Binding-site contacts:
Ligand atom N7 contacts residue ILE211 of chain 1.B at 3.7 Å.
Ligand atom PB contacts residue LYS213 of chain 1.B at 3.0 Å.
Ligand atom PB contacts residue GLY212 of chain 1.B at 3.5 Å.
Ligand atom C8 contacts residue ILE211 of chain 1.B at 3.3 Å (hydrophobic).
Ligand atom N1 contacts residue VAL181 of chain 1.B at 3.3 Å.
Ligand atom O5' contacts residue GLY212 of chain 1.B at 3.3 Å.
Ligand atom PA contacts residue GLY212 of chain 1.B at 3.4 Å.
Ligand atom N6 contacts residue ILE182 of chain 1.B at 2.7 Å (h-bond).
Ligand atom C5' contacts residue GLY212 of chain 1.B at 3.4 Å.
Ligand atom N9 contacts residue GLY212 of chain 1.B at 3.9 Å.
Ligand atom N3B contacts residue GLY210 of chain 1.B at 3.1 Å (h-bond).
Ligand atom O3A contacts residue GLY212 of chain 1.B at 2.8 Å.
Ligand atom O1A contacts residue GLY212 of chain 1.B at 2.8 Å.
Ligand atom O3A contacts residue LYS213 of chain 1.B at 3.2 Å (salt-bridge).
Ligand atom O4' contacts residue GLY212 of chain 1.B at 2.9 Å.
Ligand atom N6 contacts residue VAL181 of chain 1.B at 3.5 Å.
Ligand atom C1' contacts residue GLY212 of chain 1.B at 4.0 Å.
Ligand atom O1A contacts residue THR214 of chain 1.B at 2.5 Å (h-bond).
Ligand atom PB contacts residue GLY210 of chain 1.B at 3.5 Å.
Ligand atom N7 contacts residue GLY212 of chain 1.B at 3.4 Å (h-bond).
Ligand atom O1B contacts residue PRO209 of chain 1.B at 3.8 Å.
Ligand atom O1A contacts residue ALA215 of chain 1.B at 2.4 Å (h-bond).
Ligand atom N1 contacts residue ILE182 of chain 1.B at 3.5 Å (h-bond).
Ligand atom C2 contacts residue VAL181 of chain 1.B at 4.0 Å (hydrophobic).
Ligand atom PA contacts residue ALA215 of chain 1.B at 3.6 Å.
Ligand atom O1G contacts residue GLY210 of chain 1.B at 3.8 Å.
Ligand atom O1B contacts residue ILE211 of chain 1.B at 3.1 Å (h-bond).
Ligand atom C6 contacts residue ILE182 of chain 1.B at 3.5 Å (hydrophobic).
Ligand atom PA contacts residue THR214 of chain 1.B at 3.8 Å.
Ligand atom O1B contacts residue GLY212 of chain 1.B at 2.6 Å (h-bond).
Ligand atom O2B contacts residue THR214 of chain 1.B at 3.4 Å (h-bond).
Ligand atom O2B contacts residue LYS213 of chain 1.B at 3.1 Å (salt-bridge).
Ligand atom C4' contacts residue GLY212 of chain 1.B at 3.7 Å.
Ligand atom C6 contacts residue VAL181 of chain 1.B at 3.5 Å (hydrophobic).
Ligand atom C8 contacts residue GLY212 of chain 1.B at 3.1 Å.
Ligand atom O1B contacts residue GLY210 of chain 1.B at 2.8 Å (h-bond).
Ligand atom O1B contacts residue LYS213 of chain 1.B at 2.4 Å (salt-bridge).
Ligand atom PA contacts residue LYS213 of chain 1.B at 3.6 Å.
Ligand atom O5' contacts residue ALA215 of chain 1.B at 4.0 Å.
Ligand atom O1A contacts residue LYS213 of chain 1.B at 2.8 Å (salt-bridge).

Sequence of chain 1.B:
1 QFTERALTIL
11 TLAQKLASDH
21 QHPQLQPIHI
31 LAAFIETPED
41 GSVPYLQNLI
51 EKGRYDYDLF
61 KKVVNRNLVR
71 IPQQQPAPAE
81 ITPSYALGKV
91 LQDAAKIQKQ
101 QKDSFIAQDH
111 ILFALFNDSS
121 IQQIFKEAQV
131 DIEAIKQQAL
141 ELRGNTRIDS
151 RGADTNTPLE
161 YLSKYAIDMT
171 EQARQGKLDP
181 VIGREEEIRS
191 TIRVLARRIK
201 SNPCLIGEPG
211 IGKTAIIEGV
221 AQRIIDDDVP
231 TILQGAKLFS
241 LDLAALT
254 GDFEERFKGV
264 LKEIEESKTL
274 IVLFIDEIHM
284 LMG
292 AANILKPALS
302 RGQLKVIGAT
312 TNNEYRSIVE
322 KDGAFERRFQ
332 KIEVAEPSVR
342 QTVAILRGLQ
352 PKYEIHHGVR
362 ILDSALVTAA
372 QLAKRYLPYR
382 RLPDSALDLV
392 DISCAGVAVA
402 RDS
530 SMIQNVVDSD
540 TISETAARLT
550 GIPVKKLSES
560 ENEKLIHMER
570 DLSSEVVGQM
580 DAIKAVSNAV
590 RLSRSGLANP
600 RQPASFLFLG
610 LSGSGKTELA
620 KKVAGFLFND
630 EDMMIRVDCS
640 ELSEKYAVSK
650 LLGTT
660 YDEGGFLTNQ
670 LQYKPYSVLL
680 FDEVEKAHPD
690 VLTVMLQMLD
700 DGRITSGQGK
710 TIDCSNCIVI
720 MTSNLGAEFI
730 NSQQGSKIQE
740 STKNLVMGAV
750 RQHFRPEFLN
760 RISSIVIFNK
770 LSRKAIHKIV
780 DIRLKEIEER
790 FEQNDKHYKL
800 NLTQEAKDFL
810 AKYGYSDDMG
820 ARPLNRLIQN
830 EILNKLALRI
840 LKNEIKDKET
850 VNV

A protein and the small-molecule ligand that binds it are described below.
Small molecule (SMILES): Nc1ncnc2c1ncn2[C@@H]1O[C@H](CO[P](=O)(O)O[P](=O)(O)NP(=O)(O)O)[C@@H](O)[C@H]1O